This protein binds this small molecule.
Small molecule (SMILES): CC(=O)N[C@@H](CC(C)C)C(=O)N[C@@H](CC(C)C)C(=O)N[C@H](CO)CCCN=C(N)N

Binding-site contacts:
Ligand atom CD1 contacts residue TYR198 of chain 1.A at 3.3 Å (hydrophobic).
Ligand atom NH1 contacts residue ASP173 of chain 1.A at 2.7 Å (salt-bridge).
Ligand atom CD1 contacts residue HIS42 of chain 1.A at 3.8 Å.
Ligand atom NH1 contacts residue GLY196 of chain 1.A at 3.5 Å.
Ligand atom NH1 contacts residue ASP197 of chain 1.A at 3.3 Å (salt-bridge).
Ligand atom NH2 contacts residue ASP173 of chain 1.A at 3.0 Å (salt-bridge).
Ligand atom CH3 contacts residue GLY196 of chain 1.A at 3.1 Å.
Ligand atom O contacts residue GLY196 of chain 1.A at 3.1 Å (h-bond).
Ligand atom CG contacts residue GLN176 of chain 1.A at 3.4 Å.
Ligand atom NH2 contacts residue SER174 of chain 1.A at 2.7 Å (h-bond).
Ligand atom CD2 contacts residue HIS84 of chain 1.A at 3.4 Å.
Ligand atom C contacts residue GLY196 of chain 1.A at 3.3 Å.
Ligand atom CB contacts residue VAL193 of chain 1.A at 3.7 Å (hydrophobic).
Ligand atom NH1 contacts residue SER174 of chain 1.A at 3.5 Å (h-bond).
Ligand atom N contacts residue SER179 of chain 1.A at 2.9 Å (h-bond).
Ligand atom O contacts residue GLY177 of chain 1.A at 3.0 Å (h-bond).
Ligand atom CB contacts residue SER179 of chain 1.A at 2.9 Å.
Ligand atom CZ contacts residue SER174 of chain 1.A at 3.1 Å.
Ligand atom CA contacts residue SER194 of chain 1.A at 3.7 Å.
Ligand atom O contacts residue SER179 of chain 1.A at 2.3 Å (h-bond).
Ligand atom CB contacts residue HIS42 of chain 1.A at 3.8 Å.
Ligand atom NE contacts residue GLY196 of chain 1.A at 3.6 Å.
Ligand atom N contacts residue HIS42 of chain 1.A at 3.8 Å.
Ligand atom C contacts residue HIS42 of chain 1.A at 3.7 Å.
Ligand atom O contacts residue GLN176 of chain 1.A at 3.2 Å (h-bond).
Ligand atom N contacts residue SER194 of chain 1.A at 3.1 Å (h-bond).
Ligand atom CZ contacts residue GLY196 of chain 1.A at 3.6 Å.
Ligand atom N contacts residue GLY196 of chain 1.A at 2.7 Å (h-bond).
Ligand atom C contacts residue TRP195 of chain 1.A at 3.8 Å (hydrophobic).
Ligand atom NE contacts residue SER174 of chain 1.A at 3.7 Å.
Ligand atom C contacts residue SER179 of chain 1.A at 1.4 Å.
Ligand atom O contacts residue TRP195 of chain 1.A at 3.0 Å.
Ligand atom CB contacts residue CYS175 of chain 1.A at 3.6 Å (hydrophobic).
Ligand atom CH3 contacts residue TRP195 of chain 1.A at 3.4 Å (hydrophobic).
Ligand atom CA contacts residue SER179 of chain 1.A at 2.4 Å.
Ligand atom C contacts residue TRP195 of chain 1.A at 3.7 Å (hydrophobic).
Ligand atom O contacts residue HIS84 of chain 1.A at 3.4 Å.
Ligand atom CZ contacts residue ASP173 of chain 1.A at 3.3 Å.
Ligand atom O contacts residue ASP178 of chain 1.A at 3.4 Å (salt-bridge).
Ligand atom CA contacts residue GLY196 of chain 1.A at 3.8 Å.

Sequence of chain 1.A:
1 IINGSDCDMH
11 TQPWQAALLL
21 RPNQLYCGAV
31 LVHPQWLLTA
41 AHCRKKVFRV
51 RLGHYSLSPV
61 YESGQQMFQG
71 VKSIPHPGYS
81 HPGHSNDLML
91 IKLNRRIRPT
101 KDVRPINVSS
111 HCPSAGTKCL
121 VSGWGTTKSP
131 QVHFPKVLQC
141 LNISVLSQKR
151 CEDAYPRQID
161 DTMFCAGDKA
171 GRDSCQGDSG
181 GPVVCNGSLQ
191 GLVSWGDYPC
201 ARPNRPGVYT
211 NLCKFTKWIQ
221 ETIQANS